This protein binds this small molecule.
Small molecule (SMILES): O=S(=O)(O)c1cccc2cnccc12

Binding-site contacts:
Ligand atom S contacts residue LYS86 of chain 1.A at 3.9 Å.
Ligand atom O contacts residue LYS86 of chain 1.A at 3.7 Å.
Ligand atom O2 contacts residue GLU89 of chain 1.A at 4.4 Å.
Ligand atom O1 contacts residue GLN87 of chain 1.A at 3.5 Å (h-bond).
Ligand atom O2 contacts residue ILE88 of chain 1.A at 3.8 Å.
Ligand atom O1 contacts residue LYS86 of chain 1.A at 3.0 Å.
Ligand atom O contacts residue ILE88 of chain 1.A at 3.2 Å (h-bond).
Ligand atom S contacts residue GLN87 of chain 1.A at 4.5 Å.
Ligand atom O1 contacts residue ILE88 of chain 1.A at 3.3 Å (h-bond).
Ligand atom O contacts residue GLU89 of chain 1.A at 3.0 Å (salt-bridge).
Ligand atom C contacts residue LYS86 of chain 1.A at 4.5 Å.
Ligand atom C8 contacts residue LYS86 of chain 1.A at 3.8 Å.
Ligand atom C4 contacts residue LYS86 of chain 1.A at 4.0 Å.
Ligand atom N contacts residue LYS86 of chain 1.A at 3.8 Å.
Ligand atom O contacts residue GLN87 of chain 1.A at 4.1 Å.
Ligand atom C2 contacts residue LYS86 of chain 1.A at 4.0 Å.
Ligand atom S contacts residue GLU89 of chain 1.A at 4.2 Å.
Ligand atom C5 contacts residue LYS86 of chain 1.A at 4.0 Å.
Ligand atom S contacts residue ILE88 of chain 1.A at 3.8 Å.
Ligand atom C7 contacts residue LYS86 of chain 1.A at 3.8 Å.
Ligand atom C6 contacts residue LYS86 of chain 1.A at 3.8 Å.
Ligand atom C3 contacts residue LYS86 of chain 1.A at 3.7 Å.

Sequence of chain 1.A:
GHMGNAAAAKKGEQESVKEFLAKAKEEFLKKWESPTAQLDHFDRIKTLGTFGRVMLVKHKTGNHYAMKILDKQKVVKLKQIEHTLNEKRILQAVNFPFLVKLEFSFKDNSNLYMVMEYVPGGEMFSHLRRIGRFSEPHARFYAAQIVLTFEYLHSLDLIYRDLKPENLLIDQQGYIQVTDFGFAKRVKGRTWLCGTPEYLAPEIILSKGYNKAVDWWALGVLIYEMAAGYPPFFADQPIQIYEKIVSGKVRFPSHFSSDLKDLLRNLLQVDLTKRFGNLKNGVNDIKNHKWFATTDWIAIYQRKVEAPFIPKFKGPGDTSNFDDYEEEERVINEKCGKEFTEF